Sequence of chain 1.A:
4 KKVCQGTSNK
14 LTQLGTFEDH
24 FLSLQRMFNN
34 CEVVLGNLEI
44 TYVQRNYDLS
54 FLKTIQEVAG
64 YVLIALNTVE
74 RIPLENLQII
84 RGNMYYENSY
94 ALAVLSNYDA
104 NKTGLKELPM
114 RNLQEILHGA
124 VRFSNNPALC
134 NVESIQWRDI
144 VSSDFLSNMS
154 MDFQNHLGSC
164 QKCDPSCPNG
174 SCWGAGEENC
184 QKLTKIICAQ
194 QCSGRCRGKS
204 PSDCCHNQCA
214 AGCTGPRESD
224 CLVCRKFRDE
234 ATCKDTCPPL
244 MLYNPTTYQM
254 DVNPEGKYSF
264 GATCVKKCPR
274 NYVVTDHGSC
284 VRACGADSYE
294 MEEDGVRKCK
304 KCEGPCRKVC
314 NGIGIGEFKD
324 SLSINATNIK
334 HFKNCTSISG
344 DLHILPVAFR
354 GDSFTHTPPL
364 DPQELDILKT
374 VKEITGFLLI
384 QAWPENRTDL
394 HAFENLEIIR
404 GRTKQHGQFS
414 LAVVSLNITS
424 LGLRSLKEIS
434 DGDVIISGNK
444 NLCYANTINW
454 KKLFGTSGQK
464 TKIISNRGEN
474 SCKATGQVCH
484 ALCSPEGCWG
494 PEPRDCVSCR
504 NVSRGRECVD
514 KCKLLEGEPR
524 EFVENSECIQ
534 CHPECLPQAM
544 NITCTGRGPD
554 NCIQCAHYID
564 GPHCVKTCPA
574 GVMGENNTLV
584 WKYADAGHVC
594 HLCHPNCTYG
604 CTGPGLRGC

Binding-site contacts:
Ligand atom O5 contacts residue ASN444 of chain 1.A at 3.6 Å.
Ligand atom C1 contacts residue ASN420 of chain 1.A at 1.4 Å.
Ligand atom C7 contacts residue ASN389 of chain 1.A at 4.3 Å.
Ligand atom O7 contacts residue GLU388 of chain 1.A at 3.3 Å (salt-bridge).
Ligand atom N2 contacts residue ASN420 of chain 1.A at 2.9 Å (h-bond).
Ligand atom C1 contacts residue ASN444 of chain 1.A at 3.8 Å.
Ligand atom C3 contacts residue ASN420 of chain 1.A at 3.8 Å.
Ligand atom C6 contacts residue THR422 of chain 1.A at 4.2 Å.
Ligand atom C7 contacts residue ASN420 of chain 1.A at 3.7 Å.
Ligand atom O6 contacts residue THR391 of chain 1.A at 4.4 Å.
Ligand atom O6 contacts residue THR422 of chain 1.A at 3.2 Å.
Ligand atom C4 contacts residue ASN420 of chain 1.A at 4.2 Å.
Ligand atom C8 contacts residue GLU388 of chain 1.A at 3.3 Å.
Ligand atom O6 contacts residue ASN420 of chain 1.A at 4.5 Å.
Ligand atom C2 contacts residue ASN420 of chain 1.A at 2.5 Å.
Ligand atom O5 contacts residue ASN420 of chain 1.A at 2.3 Å (h-bond).
Ligand atom N2 contacts residue GLU388 of chain 1.A at 3.9 Å.
Ligand atom C5 contacts residue ASN444 of chain 1.A at 4.2 Å.
Ligand atom C1 contacts residue GLU388 of chain 1.A at 3.8 Å.
Ligand atom O7 contacts residue ASN389 of chain 1.A at 3.5 Å (h-bond).
Ligand atom C2 contacts residue GLU388 of chain 1.A at 3.7 Å.
Ligand atom O5 contacts residue GLU388 of chain 1.A at 4.3 Å.
Ligand atom O7 contacts residue ASN420 of chain 1.A at 4.1 Å.
Ligand atom C5 contacts residue ASN420 of chain 1.A at 3.6 Å.
Ligand atom C7 contacts residue GLU388 of chain 1.A at 3.6 Å.

This protein binds this small molecule.
Small molecule (SMILES): CC(=O)N[C@H]1[C@H](O[C@H]2[C@H](O)[C@@H](NC(C)=O)CO[C@@H]2CO)O[C@H](CO)[C@@H](O)[C@@H]1O